Binding-site contacts:
Ligand atom F37 contacts residue MET102 of chain 1.C at 3.4 Å.
Ligand atom C35 contacts residue MET102 of chain 1.C at 3.4 Å (hydrophobic).
Ligand atom C23 contacts residue MET102 of chain 1.C at 3.5 Å (hydrophobic).
Ligand atom N19 contacts residue LEU104 of chain 1.C at 3.8 Å.
Ligand atom C16 contacts residue LEU105 of chain 1.C at 3.5 Å (hydrophobic).
Ligand atom C16 contacts residue GLY106 of chain 1.C at 3.7 Å.
Ligand atom N19 contacts residue LEU105 of chain 1.C at 3.1 Å (h-bond).
Ligand atom C01 contacts residue LEU158 of chain 1.C at 3.5 Å (hydrophobic).
Ligand atom C39 contacts residue ILE43 of chain 1.C at 3.5 Å (hydrophobic).
Ligand atom C38 contacts residue ALA56 of chain 1.C at 3.7 Å (hydrophobic).
Ligand atom C21 contacts residue LEU155 of chain 1.C at 3.7 Å (hydrophobic).
Ligand atom C32 contacts residue SER37 of chain 1.C at 3.8 Å.
Ligand atom C36 contacts residue LYS58 of chain 1.C at 3.7 Å.
Ligand atom N25 contacts residue ALA56 of chain 1.C at 3.7 Å.
Ligand atom C27 contacts residue ILE43 of chain 1.C at 3.7 Å (hydrophobic).
Ligand atom C22 contacts residue LEU155 of chain 1.C at 3.8 Å (hydrophobic).
Ligand atom N25 contacts residue LEU105 of chain 1.C at 3.0 Å (h-bond).
Ligand atom N25 contacts residue LEU104 of chain 1.C at 3.8 Å.
Ligand atom C24 contacts residue LEU105 of chain 1.C at 3.6 Å (hydrophobic).
Ligand atom C39 contacts residue ALA56 of chain 1.C at 3.6 Å (hydrophobic).
Ligand atom F37 contacts residue LYS58 of chain 1.C at 3.8 Å.
Ligand atom C14 contacts residue ILE35 of chain 1.C at 3.6 Å (hydrophobic).
Ligand atom C36 contacts residue MET102 of chain 1.C at 3.5 Å (hydrophobic).
Ligand atom C38 contacts residue MET102 of chain 1.C at 3.7 Å (hydrophobic).
Ligand atom C23 contacts residue ALA56 of chain 1.C at 3.6 Å (hydrophobic).
Ligand atom F37 contacts residue MET100 of chain 1.C at 3.3 Å.
Ligand atom N28 contacts residue ILE43 of chain 1.C at 3.5 Å.
Ligand atom C24 contacts residue GLU103 of chain 1.C at 3.5 Å.
Ligand atom C34 contacts residue MET102 of chain 1.C at 3.7 Å (hydrophobic).
Ligand atom C05 contacts residue PRO107 of chain 1.C at 3.5 Å (hydrophobic).
Ligand atom C38 contacts residue ILE57 of chain 1.C at 3.8 Å (hydrophobic).
Ligand atom C33 contacts residue ILE43 of chain 1.C at 3.8 Å (hydrophobic).
Ligand atom O02 contacts residue LEU158 of chain 1.C at 3.7 Å.
Ligand atom C24 contacts residue MET102 of chain 1.C at 3.7 Å (hydrophobic).
Ligand atom C29 contacts residue ILE168 of chain 1.C at 3.6 Å (hydrophobic).
Ligand atom O18 contacts residue ILE35 of chain 1.C at 3.4 Å.
Ligand atom N30 contacts residue ILE168 of chain 1.C at 3.6 Å.
Ligand atom C24 contacts residue ALA56 of chain 1.C at 3.4 Å (hydrophobic).
Ligand atom C35 contacts residue MET100 of chain 1.C at 3.7 Å (hydrophobic).
Ligand atom C04 contacts residue PRO107 of chain 1.C at 3.5 Å (hydrophobic).

A small-molecule ligand and the protein it binds are described below.
Small molecule (SMILES): COc1ccc(OC)c(-c2cc(C(=O)Nc3cc(-c4[nH]c(SC)nc4-c4ccc(F)cc4)ccn3)n(C)c2)c1

Sequence of chain 1.C:
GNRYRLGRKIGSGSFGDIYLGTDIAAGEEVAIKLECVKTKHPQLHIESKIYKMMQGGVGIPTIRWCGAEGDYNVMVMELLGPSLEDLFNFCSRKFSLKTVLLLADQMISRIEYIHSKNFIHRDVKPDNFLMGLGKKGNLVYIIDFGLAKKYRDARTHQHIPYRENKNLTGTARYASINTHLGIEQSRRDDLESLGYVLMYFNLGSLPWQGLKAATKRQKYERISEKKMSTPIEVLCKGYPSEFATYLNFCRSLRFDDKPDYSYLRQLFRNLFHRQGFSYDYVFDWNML